Sequence of chain 2.A:
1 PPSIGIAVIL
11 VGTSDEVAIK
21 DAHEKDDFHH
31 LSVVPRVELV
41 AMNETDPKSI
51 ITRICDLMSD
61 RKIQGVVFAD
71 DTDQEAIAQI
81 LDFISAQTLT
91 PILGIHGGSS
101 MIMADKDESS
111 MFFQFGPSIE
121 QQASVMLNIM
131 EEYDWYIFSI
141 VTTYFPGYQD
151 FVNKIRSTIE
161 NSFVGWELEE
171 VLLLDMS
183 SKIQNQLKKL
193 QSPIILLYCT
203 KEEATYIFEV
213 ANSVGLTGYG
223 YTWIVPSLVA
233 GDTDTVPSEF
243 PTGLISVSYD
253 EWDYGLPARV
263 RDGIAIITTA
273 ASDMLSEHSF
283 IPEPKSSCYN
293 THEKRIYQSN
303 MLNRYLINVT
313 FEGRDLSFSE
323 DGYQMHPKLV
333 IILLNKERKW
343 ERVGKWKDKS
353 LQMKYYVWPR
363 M

A small-molecule ligand and the protein it binds are described below.
Small molecule (SMILES): CC(=O)N[C@@H]1[C@@H](O)[C@H](O)[C@@H](CO)O[C@H]1O

Binding-site contacts:
Ligand atom C3 contacts residue ASN43 of chain 2.A at 3.6 Å.
Ligand atom C5 contacts residue ASN43 of chain 2.A at 3.4 Å.
Ligand atom O5 contacts residue ASN43 of chain 2.A at 2.5 Å (h-bond).
Ligand atom C1 contacts residue ASN43 of chain 2.A at 1.4 Å.
Ligand atom O7 contacts residue ASN43 of chain 2.A at 4.0 Å.
Ligand atom C7 contacts residue ASN43 of chain 2.A at 3.7 Å.
Ligand atom N2 contacts residue ASN43 of chain 2.A at 3.0 Å (h-bond).
Ligand atom C4 contacts residue ASN43 of chain 2.A at 4.2 Å.
Ligand atom C2 contacts residue ASN43 of chain 2.A at 2.7 Å.